This small molecule binds to this protein.
Small molecule (SMILES): CC(C)CCC[C@@H](C)[C@H]1CC[C@H]2[C@@H]3CC=C4C[C@@H](O)CC[C@]4(C)[C@H]3CC[C@]12C

Sequence of chain 1.A:
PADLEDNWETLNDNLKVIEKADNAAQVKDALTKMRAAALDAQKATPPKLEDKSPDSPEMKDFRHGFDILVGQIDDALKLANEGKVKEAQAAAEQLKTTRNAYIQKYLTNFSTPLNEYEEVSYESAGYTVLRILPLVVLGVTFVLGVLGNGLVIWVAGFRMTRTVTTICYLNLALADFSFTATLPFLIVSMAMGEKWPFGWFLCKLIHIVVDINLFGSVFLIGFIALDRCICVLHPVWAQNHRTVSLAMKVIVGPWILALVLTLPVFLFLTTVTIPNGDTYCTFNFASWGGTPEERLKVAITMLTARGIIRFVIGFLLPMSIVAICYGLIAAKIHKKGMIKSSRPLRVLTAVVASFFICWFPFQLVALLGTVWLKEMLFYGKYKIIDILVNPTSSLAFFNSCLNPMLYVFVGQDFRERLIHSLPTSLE

Binding-site contacts:
Ligand atom C3 contacts residue MET248 of chain 1.A at 3.6 Å (hydrophobic).
Ligand atom C5 contacts residue ASN171 of chain 1.A at 3.9 Å.
Ligand atom C4 contacts residue MET248 of chain 1.A at 4.4 Å (hydrophobic).
Ligand atom C2 contacts residue VAL252 of chain 1.A at 3.7 Å (hydrophobic).
Ligand atom C19 contacts residue TRP255 of chain 1.A at 3.5 Å (hydrophobic).
Ligand atom C8 contacts residue TRP255 of chain 1.A at 4.5 Å (hydrophobic).
Ligand atom O1 contacts residue ASN171 of chain 1.A at 4.0 Å.
Ligand atom C1 contacts residue VAL252 of chain 1.A at 4.0 Å (hydrophobic).
Ligand atom C7 contacts residue ASN171 of chain 1.A at 4.1 Å.
Ligand atom C6 contacts residue ASN171 of chain 1.A at 3.6 Å.
Ligand atom O1 contacts residue ILE251 of chain 1.A at 3.2 Å.
Ligand atom C7 contacts residue LEU174 of chain 1.A at 4.2 Å (hydrophobic).
Ligand atom C2 contacts residue MET248 of chain 1.A at 3.8 Å (hydrophobic).
Ligand atom C18 contacts residue TRP255 of chain 1.A at 3.4 Å (hydrophobic).
Ligand atom C19 contacts residue ASN171 of chain 1.A at 3.3 Å.
Ligand atom O1 contacts residue MET248 of chain 1.A at 4.0 Å.
Ligand atom C19 contacts residue VAL252 of chain 1.A at 4.5 Å (hydrophobic).
Ligand atom C3 contacts residue ILE251 of chain 1.A at 4.4 Å (hydrophobic).
Ligand atom C8 contacts residue ASN171 of chain 1.A at 4.4 Å.
Ligand atom C10 contacts residue ASN171 of chain 1.A at 4.2 Å.
Ligand atom C19 contacts residue ILE251 of chain 1.A at 4.2 Å (hydrophobic).